A small-molecule ligand and the protein it binds are described below.
Small molecule (SMILES): CC(=O)N[C@@H]1[C@@H](O)[C@H](O)[C@@H](CO)O[C@H]1O

Binding-site contacts:
Ligand atom C6 contacts residue MET151 of chain 26.A at 4.0 Å (hydrophobic).
Ligand atom C3 contacts residue THR156 of chain 26.A at 4.5 Å.
Ligand atom O5 contacts residue MET151 of chain 26.A at 3.9 Å.
Ligand atom C7 contacts residue ASN154 of chain 26.A at 3.3 Å.
Ligand atom O7 contacts residue ASN154 of chain 26.A at 4.3 Å.
Ligand atom C1 contacts residue THR156 of chain 26.A at 3.2 Å.
Ligand atom O5 contacts residue THR156 of chain 26.A at 3.9 Å.
Ligand atom C8 contacts residue ASN154 of chain 26.A at 2.8 Å.
Ligand atom C2 contacts residue THR156 of chain 26.A at 4.2 Å.
Ligand atom C5 contacts residue ASN154 of chain 26.A at 3.7 Å.
Ligand atom C2 contacts residue ASN154 of chain 26.A at 2.5 Å.
Ligand atom C1 contacts residue ASN154 of chain 26.A at 1.4 Å.
Ligand atom C5 contacts residue THR156 of chain 26.A at 4.1 Å.
Ligand atom C4 contacts residue ASN154 of chain 26.A at 4.3 Å.
Ligand atom C3 contacts residue ASN154 of chain 26.A at 3.8 Å.
Ligand atom N2 contacts residue ASN154 of chain 26.A at 2.9 Å (h-bond).
Ligand atom O5 contacts residue ASN154 of chain 26.A at 2.3 Å (h-bond).
Ligand atom N2 contacts residue THR156 of chain 26.A at 4.3 Å.
Ligand atom O6 contacts residue MET151 of chain 26.A at 4.0 Å.

Sequence of chain 26.A:
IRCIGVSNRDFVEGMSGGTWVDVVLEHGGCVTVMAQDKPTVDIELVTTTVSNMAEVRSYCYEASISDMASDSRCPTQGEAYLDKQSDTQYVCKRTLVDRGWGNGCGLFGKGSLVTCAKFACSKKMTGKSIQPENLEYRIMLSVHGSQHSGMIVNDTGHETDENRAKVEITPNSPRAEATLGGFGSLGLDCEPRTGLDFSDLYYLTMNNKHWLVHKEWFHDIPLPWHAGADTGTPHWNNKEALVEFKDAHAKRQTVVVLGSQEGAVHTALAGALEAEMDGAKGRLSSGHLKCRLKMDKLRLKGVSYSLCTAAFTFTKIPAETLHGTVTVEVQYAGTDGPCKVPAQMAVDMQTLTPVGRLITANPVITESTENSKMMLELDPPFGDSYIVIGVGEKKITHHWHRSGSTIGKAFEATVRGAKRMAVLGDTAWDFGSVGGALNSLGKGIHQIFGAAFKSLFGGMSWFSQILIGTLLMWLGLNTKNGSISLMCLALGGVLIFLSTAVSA